Binding-site contacts:
Ligand atom O2B contacts residue HIS109 of chain 2.B at 3.3 Å (h-bond).
Ligand atom C6 contacts residue TYR268 of chain 2.B at 3.2 Å (hydrophobic).
Ligand atom PB contacts residue MG1 of chain 2.M at 3.2 Å.
Ligand atom N6 contacts residue TYR268 of chain 2.B at 3.1 Å (h-bond).
Ligand atom N1 contacts residue TYR268 of chain 2.B at 3.0 Å (h-bond).
Ligand atom O3' contacts residue TYR209 of chain 2.B at 3.6 Å.
Ligand atom O3' contacts residue GLN43 of chain 2.B at 3.0 Å (h-bond).
Ligand atom O3B contacts residue MG1 of chain 2.M at 3.6 Å.
Ligand atom O1A contacts residue ARG58 of chain 2.B at 2.9 Å (salt-bridge).
Ligand atom PA contacts residue ASP205 of chain 2.B at 3.6 Å.
Ligand atom O2A contacts residue HIS109 of chain 2.B at 3.5 Å (h-bond).
Ligand atom C8 contacts residue HIS109 of chain 2.B at 3.2 Å.
Ligand atom O3' contacts residue ASP213 of chain 2.B at 2.8 Å (salt-bridge).
Ligand atom C3' contacts residue ASP213 of chain 2.B at 3.6 Å.
Ligand atom O2A contacts residue ASP101 of chain 2.B at 3.2 Å (salt-bridge).
Ligand atom O1G contacts residue MG1 of chain 2.M at 2.1 Å.
Ligand atom O2A contacts residue MG1 of chain 2.L at 2.2 Å.
Ligand atom O1B contacts residue MG1 of chain 2.M at 1.9 Å.
Ligand atom PA contacts residue FE1 of chain 2.K at 3.2 Å.
Ligand atom O1A contacts residue HIS61 of chain 2.B at 3.3 Å (h-bond).
Ligand atom O4' contacts residue HIS109 of chain 2.B at 3.2 Å.
Ligand atom O1G contacts residue LYS206 of chain 2.B at 3.0 Å (salt-bridge).
Ligand atom O2A contacts residue HIS104 of chain 2.B at 3.1 Å (h-bond).
Ligand atom O5' contacts residue HIS109 of chain 2.B at 2.9 Å (h-bond).
Ligand atom O1A contacts residue ASP205 of chain 2.B at 3.2 Å (salt-bridge).
Ligand atom PB contacts residue ASP205 of chain 2.B at 3.5 Å.
Ligand atom O2G contacts residue ARG260 of chain 2.B at 3.0 Å (salt-bridge).
Ligand atom O2G contacts residue LYS206 of chain 2.B at 3.5 Å.
Ligand atom C2 contacts residue LEU44 of chain 2.B at 3.3 Å (hydrophobic).
Ligand atom PA contacts residue MG1 of chain 2.L at 3.3 Å.
Ligand atom PG contacts residue MG1 of chain 2.M at 3.3 Å.
Ligand atom O1A contacts residue FE1 of chain 2.K at 2.1 Å.
Ligand atom C4' contacts residue ARG58 of chain 2.B at 3.3 Å.
Ligand atom O2A contacts residue HIS127 of chain 2.B at 3.0 Å (h-bond).
Ligand atom O1B contacts residue ASP205 of chain 2.B at 3.5 Å (salt-bridge).
Ligand atom O2G contacts residue TYR209 of chain 2.B at 2.6 Å (h-bond).
Ligand atom N3A contacts residue ASP205 of chain 2.B at 2.6 Å (salt-bridge).
Ligand atom O3G contacts residue ARG260 of chain 2.B at 3.0 Å (salt-bridge).
Ligand atom O4' contacts residue ARG58 of chain 2.B at 3.0 Å (salt-bridge).
Ligand atom O1A contacts residue ASP101 of chain 2.B at 3.0 Å (salt-bridge).

The protein below binds the small molecule below.
Small molecule (SMILES): Nc1ncnc2c1ncn2[C@H]1C[C@H](O)[C@@H](CO[P](=O)(O)N[P](=O)(O)OP(=O)(O)O)O1

Sequence of chain 2.B:
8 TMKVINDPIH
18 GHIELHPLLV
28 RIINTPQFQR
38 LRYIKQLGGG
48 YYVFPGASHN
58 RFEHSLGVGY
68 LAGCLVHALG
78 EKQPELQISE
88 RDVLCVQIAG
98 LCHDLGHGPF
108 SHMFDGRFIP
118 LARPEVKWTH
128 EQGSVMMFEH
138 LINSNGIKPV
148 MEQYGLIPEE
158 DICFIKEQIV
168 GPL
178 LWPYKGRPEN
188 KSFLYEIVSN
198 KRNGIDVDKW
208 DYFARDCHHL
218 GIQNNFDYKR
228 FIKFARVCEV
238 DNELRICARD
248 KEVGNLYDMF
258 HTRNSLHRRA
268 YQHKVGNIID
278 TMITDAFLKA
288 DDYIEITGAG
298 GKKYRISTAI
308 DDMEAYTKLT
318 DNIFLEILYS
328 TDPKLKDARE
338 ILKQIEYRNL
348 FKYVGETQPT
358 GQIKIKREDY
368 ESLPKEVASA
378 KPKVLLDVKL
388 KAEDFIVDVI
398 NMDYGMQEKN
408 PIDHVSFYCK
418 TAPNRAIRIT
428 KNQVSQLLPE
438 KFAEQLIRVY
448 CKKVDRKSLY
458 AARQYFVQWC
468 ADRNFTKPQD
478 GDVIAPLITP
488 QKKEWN